Sequence of chain 1.A:
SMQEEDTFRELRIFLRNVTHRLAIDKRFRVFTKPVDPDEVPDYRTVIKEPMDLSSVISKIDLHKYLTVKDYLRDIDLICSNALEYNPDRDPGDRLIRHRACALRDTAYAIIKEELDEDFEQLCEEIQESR

Binding-site contacts:
Ligand atom C16 contacts residue ALA23 of chain 1.A at 4.0 Å (hydrophobic).
Ligand atom F17 contacts residue ALA23 of chain 1.A at 4.3 Å.
Ligand atom O15 contacts residue ALA23 of chain 1.A at 4.3 Å.
Ligand atom N11 contacts residue LEU53 of chain 1.A at 3.2 Å.
Ligand atom F19 contacts residue ALA23 of chain 1.A at 2.8 Å.
Ligand atom N11 contacts residue SER54 of chain 1.A at 3.0 Å (h-bond).
Ligand atom C12 contacts residue LEU53 of chain 1.A at 4.2 Å (hydrophobic).
Ligand atom F19 contacts residue ILE24 of chain 1.A at 3.8 Å.
Ligand atom C06 contacts residue THR32 of chain 1.A at 3.9 Å.
Ligand atom C13 contacts residue ALA23 of chain 1.A at 4.0 Å (hydrophobic).
Ligand atom C07 contacts residue SER54 of chain 1.A at 4.0 Å.
Ligand atom N11 contacts residue ALA23 of chain 1.A at 4.3 Å.
Ligand atom C09 contacts residue HIS20 of chain 1.A at 4.2 Å.
Ligand atom C14 contacts residue ALA23 of chain 1.A at 3.7 Å (hydrophobic).
Ligand atom C06 contacts residue SER54 of chain 1.A at 4.4 Å.
Ligand atom C10 contacts residue ILE57 of chain 1.A at 3.2 Å (hydrophobic).
Ligand atom C09 contacts residue SER54 of chain 1.A at 4.1 Å.
Ligand atom O15 contacts residue HIS20 of chain 1.A at 4.4 Å.
Ligand atom C13 contacts residue THR32 of chain 1.A at 4.3 Å.
Ligand atom C12 contacts residue SER54 of chain 1.A at 4.1 Å.
Ligand atom C14 contacts residue THR32 of chain 1.A at 4.0 Å.
Ligand atom N11 contacts residue ILE57 of chain 1.A at 4.4 Å.
Ligand atom C10 contacts residue LEU53 of chain 1.A at 3.5 Å (hydrophobic).
Ligand atom C12 contacts residue THR32 of chain 1.A at 3.6 Å.
Ligand atom C12 contacts residue ALA23 of chain 1.A at 3.4 Å (hydrophobic).
Ligand atom C10 contacts residue SER54 of chain 1.A at 3.5 Å.
Ligand atom N11 contacts residue THR32 of chain 1.A at 3.6 Å.
Ligand atom C09 contacts residue ILE57 of chain 1.A at 3.8 Å (hydrophobic).

The small molecule below binds the protein below.
Small molecule (SMILES): O=S(=O)(N1C[C@@H]2C[C@H]3CCNC[C@]2(C1)O3)C(F)(F)F